The protein below binds the small molecule below.
Small molecule (SMILES): C[C@@H]1Cc2c([nH]c3ccccc23)[C@@H](c2c(F)cc(NC3CN(CCCF)C3)cc2F)N1CC(F)(F)CO

Sequence of chain 1.B:
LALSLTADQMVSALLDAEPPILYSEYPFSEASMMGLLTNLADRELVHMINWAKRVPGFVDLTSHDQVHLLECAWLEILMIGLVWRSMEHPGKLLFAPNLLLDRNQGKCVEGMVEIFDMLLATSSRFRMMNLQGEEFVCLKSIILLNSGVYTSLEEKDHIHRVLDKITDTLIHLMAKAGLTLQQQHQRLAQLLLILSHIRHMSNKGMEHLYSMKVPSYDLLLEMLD

Binding-site contacts:
Ligand atom C33 contacts residue TRP110 of chain 1.B at 3.7 Å (hydrophobic).
Ligand atom F30 contacts residue LEU73 of chain 1.B at 3.1 Å.
Ligand atom F22 contacts residue LEU111 of chain 1.B at 3.6 Å.
Ligand atom C26 contacts residue ALA77 of chain 1.B at 3.8 Å (hydrophobic).
Ligand atom C1 contacts residue PHE131 of chain 1.B at 3.7 Å (hydrophobic).
Ligand atom C32 contacts residue ASP78 of chain 1.B at 3.7 Å.
Ligand atom O21 contacts residue MET148 of chain 1.B at 3.0 Å (h-bond).
Ligand atom C28 contacts residue THR74 of chain 1.B at 3.6 Å.
Ligand atom C27 contacts residue LEU252 of chain 1.B at 3.7 Å (hydrophobic).
Ligand atom O21 contacts residue HIS251 of chain 1.B at 2.4 Å (h-bond).
Ligand atom C36 contacts residue PRO262 of chain 1.B at 3.7 Å (hydrophobic).
Ligand atom C8 contacts residue ARG121 of chain 1.B at 3.5 Å.
Ligand atom N34 contacts residue ASP78 of chain 1.B at 3.1 Å (salt-bridge).
Ligand atom C28 contacts residue LEU252 of chain 1.B at 3.7 Å (hydrophobic).
Ligand atom F40 contacts residue LEU114 of chain 1.B at 3.8 Å.
Ligand atom C33 contacts residue ASP78 of chain 1.B at 3.7 Å.
Ligand atom C28 contacts residue MET70 of chain 1.B at 3.8 Å (hydrophobic).
Ligand atom F23 contacts residue MET115 of chain 1.B at 3.7 Å.
Ligand atom C7 contacts residue LEU114 of chain 1.B at 3.8 Å (hydrophobic).
Ligand atom F23 contacts residue ILE151 of chain 1.B at 3.7 Å.
Ligand atom F30 contacts residue MET70 of chain 1.B at 3.4 Å.
Ligand atom F22 contacts residue LEU252 of chain 1.B at 3.2 Å.
Ligand atom C9 contacts residue GLU80 of chain 1.B at 3.6 Å.
Ligand atom C36 contacts residue ASP78 of chain 1.B at 3.7 Å.
Ligand atom F23 contacts residue GLY248 of chain 1.B at 3.5 Å.
Ligand atom C8 contacts residue LEU114 of chain 1.B at 3.8 Å (hydrophobic).
Ligand atom C8 contacts residue GLU80 of chain 1.B at 3.7 Å.
Ligand atom C20 contacts residue GLY248 of chain 1.B at 3.6 Å.
Ligand atom C9 contacts residue ARG121 of chain 1.B at 3.6 Å.
Ligand atom C20 contacts residue LEU252 of chain 1.B at 3.5 Å (hydrophobic).
Ligand atom F30 contacts residue MET148 of chain 1.B at 3.8 Å.
Ligand atom O21 contacts residue ILE151 of chain 1.B at 3.5 Å.
Ligand atom C36 contacts residue LEU81 of chain 1.B at 3.6 Å (hydrophobic).
Ligand atom N31 contacts residue LEU252 of chain 1.B at 3.9 Å.
Ligand atom C18 contacts residue MET148 of chain 1.B at 3.7 Å (hydrophobic).
Ligand atom F40 contacts residue LEU111 of chain 1.B at 3.0 Å.
Ligand atom C10 contacts residue LEU76 of chain 1.B at 3.7 Å (hydrophobic).
Ligand atom C1 contacts residue LEU155 of chain 1.B at 3.9 Å (hydrophobic).
Ligand atom N12 contacts residue LEU73 of chain 1.B at 3.4 Å (h-bond).
Ligand atom C20 contacts residue HIS251 of chain 1.B at 3.3 Å.